The protein below binds the small molecule below.
Small molecule (SMILES): CC(=O)N[C@H]1[C@H](O[C@H]2[C@H](O)[C@@H](NC(C)=O)CO[C@@H]2CO)O[C@H](CO)[C@@H](O[C@@H]2O[C@H](CO[C@H]3O[C@H](CO)[C@@H](O)[C@H](O)[C@@H]3O)[C@@H](O)[C@H](O[C@@H]3O[C@H](CO)[C@@H](O)[C@H](O)[C@@H]3O)[C@@H]2O)[C@@H]1O

Binding-site contacts:
Ligand atom C6 contacts residue ARG20 of chain 1.A at 3.3 Å.
Ligand atom C2 contacts residue ASN13 of chain 1.A at 2.5 Å.
Ligand atom C3 contacts residue ASN13 of chain 1.A at 3.8 Å.
Ligand atom C1 contacts residue ASN13 of chain 1.A at 1.4 Å.
Ligand atom C8 contacts residue PHE23 of chain 1.A at 3.8 Å (hydrophobic).
Ligand atom N2 contacts residue ASN13 of chain 1.A at 2.9 Å (h-bond).
Ligand atom O6 contacts residue ARG20 of chain 1.A at 3.5 Å (salt-bridge).
Ligand atom C7 contacts residue PHE23 of chain 1.A at 4.4 Å (hydrophobic).
Ligand atom O5 contacts residue ARG20 of chain 1.A at 3.9 Å.
Ligand atom C5 contacts residue ARG20 of chain 1.A at 4.2 Å.
Ligand atom C5 contacts residue ASN13 of chain 1.A at 3.6 Å.
Ligand atom C4 contacts residue ASN13 of chain 1.A at 4.2 Å.
Ligand atom C7 contacts residue ASN13 of chain 1.A at 3.5 Å.
Ligand atom O5 contacts residue ASN13 of chain 1.A at 2.3 Å (h-bond).
Ligand atom O7 contacts residue ASN13 of chain 1.A at 3.6 Å.

Sequence of chain 1.A:
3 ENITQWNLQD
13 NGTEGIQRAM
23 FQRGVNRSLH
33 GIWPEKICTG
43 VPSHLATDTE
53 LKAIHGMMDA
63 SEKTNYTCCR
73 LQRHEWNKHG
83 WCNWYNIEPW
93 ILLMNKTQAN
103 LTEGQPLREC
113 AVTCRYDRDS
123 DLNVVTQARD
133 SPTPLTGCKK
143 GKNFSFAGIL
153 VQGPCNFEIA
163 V